Binding-site contacts:
Ligand atom C5 contacts residue ASP28 of chain 2.B at 3.9 Å.
Ligand atom O3 contacts residue LYS38 of chain 2.A at 2.9 Å (salt-bridge).
Ligand atom O2 contacts residue ASP28 of chain 2.B at 2.7 Å (salt-bridge).
Ligand atom O6 contacts residue ALA42 of chain 2.B at 4.3 Å.
Ligand atom C6 contacts residue PO41 of chain 2.L at 3.7 Å.
Ligand atom O2 contacts residue ASP37 of chain 2.A at 2.8 Å (salt-bridge).
Ligand atom C2 contacts residue GLN26 of chain 2.B at 3.7 Å.
Ligand atom C4 contacts residue ASN30 of chain 2.B at 4.2 Å.
Ligand atom C4 contacts residue VAL32 of chain 2.B at 4.3 Å (hydrophobic).
Ligand atom O4 contacts residue TYR34 of chain 2.B at 2.8 Å (h-bond).
Ligand atom C6 contacts residue ALA42 of chain 2.B at 4.3 Å (hydrophobic).
Ligand atom C6 contacts residue ASN30 of chain 2.B at 3.9 Å.
Ligand atom C1 contacts residue ASP37 of chain 2.A at 4.0 Å.
Ligand atom C2 contacts residue LYS38 of chain 2.A at 3.8 Å.
Ligand atom C6 contacts residue VAL32 of chain 2.B at 4.4 Å (hydrophobic).
Ligand atom C1 contacts residue GLN26 of chain 2.B at 4.2 Å.
Ligand atom O3 contacts residue ASP28 of chain 2.B at 4.1 Å.
Ligand atom C2 contacts residue ASP37 of chain 2.A at 3.4 Å.
Ligand atom C4 contacts residue TYR34 of chain 2.B at 3.5 Å (hydrophobic).
Ligand atom C6 contacts residue PRO39 of chain 2.B at 4.0 Å (hydrophobic).
Ligand atom O5 contacts residue ASN30 of chain 2.B at 3.2 Å (h-bond).
Ligand atom C2 contacts residue TYR34 of chain 2.B at 3.6 Å (hydrophobic).
Ligand atom O2 contacts residue GLN26 of chain 2.B at 3.2 Å (h-bond).
Ligand atom O2 contacts residue LYS38 of chain 2.A at 3.1 Å (salt-bridge).
Ligand atom O3 contacts residue TYR34 of chain 2.B at 3.4 Å (h-bond).
Ligand atom C5 contacts residue ASN30 of chain 2.B at 3.9 Å.
Ligand atom C1 contacts residue TYR34 of chain 2.B at 3.8 Å (hydrophobic).
Ligand atom C3 contacts residue TYR34 of chain 2.B at 4.0 Å (hydrophobic).
Ligand atom C2 contacts residue ASP28 of chain 2.B at 3.4 Å.
Ligand atom C6 contacts residue ASP28 of chain 2.B at 4.4 Å.
Ligand atom O3 contacts residue GLN26 of chain 2.B at 3.2 Å (h-bond).
Ligand atom C3 contacts residue LYS38 of chain 2.A at 3.9 Å.
Ligand atom O4 contacts residue PRO39 of chain 2.B at 4.1 Å.
Ligand atom C3 contacts residue GLN26 of chain 2.B at 3.7 Å.
Ligand atom O2 contacts residue ASN30 of chain 2.B at 3.1 Å (h-bond).
Ligand atom C1 contacts residue ASN30 of chain 2.B at 3.8 Å.
Ligand atom C4 contacts residue GLN26 of chain 2.B at 4.4 Å.
Ligand atom C2 contacts residue ASN30 of chain 2.B at 4.0 Å.
Ligand atom O6 contacts residue PO41 of chain 2.L at 2.8 Å (h-bond).
Ligand atom O4 contacts residue ASP28 of chain 2.B at 4.2 Å.

This protein binds this small molecule.
Small molecule (SMILES): O=C1O[C@H](CO)[C@@H](O)[C@H](O[C@H]2O[C@H](CO)[C@@H](O)[C@H](O)[C@@H]2O)[C@@H]1O

Sequence of chain 2.A:
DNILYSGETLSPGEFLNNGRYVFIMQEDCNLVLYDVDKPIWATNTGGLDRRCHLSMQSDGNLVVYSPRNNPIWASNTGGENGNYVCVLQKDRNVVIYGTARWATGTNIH

Sequence of chain 2.B:
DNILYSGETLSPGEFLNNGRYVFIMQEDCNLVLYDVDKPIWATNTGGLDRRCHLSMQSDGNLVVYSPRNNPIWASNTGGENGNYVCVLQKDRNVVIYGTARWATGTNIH